Binding-site contacts:
Ligand atom N2 contacts residue ASN42 of chain 1.B at 4.3 Å.
Ligand atom C3 contacts residue ASN47 of chain 1.B at 3.8 Å.
Ligand atom C8 contacts residue ASN47 of chain 1.B at 4.2 Å.
Ligand atom C4 contacts residue ASN47 of chain 1.B at 4.3 Å.
Ligand atom O7 contacts residue SER49 of chain 1.B at 2.7 Å (h-bond).
Ligand atom C2 contacts residue ASN47 of chain 1.B at 2.5 Å.
Ligand atom C8 contacts residue ASN42 of chain 1.B at 4.5 Å.
Ligand atom C1 contacts residue ASN42 of chain 1.B at 4.5 Å.
Ligand atom C7 contacts residue SER49 of chain 1.B at 3.5 Å.
Ligand atom N2 contacts residue ASN47 of chain 1.B at 2.8 Å (h-bond).
Ligand atom C7 contacts residue ASN47 of chain 1.B at 3.1 Å.
Ligand atom C8 contacts residue SER48 of chain 1.B at 4.1 Å.
Ligand atom C8 contacts residue SER49 of chain 1.B at 3.9 Å.
Ligand atom C8 contacts residue VAL40 of chain 1.B at 3.9 Å (hydrophobic).
Ligand atom O7 contacts residue ASN47 of chain 1.B at 3.0 Å (h-bond).
Ligand atom O7 contacts residue SER48 of chain 1.B at 3.0 Å (h-bond).
Ligand atom C7 contacts residue SER48 of chain 1.B at 4.1 Å.
Ligand atom O5 contacts residue ASN47 of chain 1.B at 2.4 Å (h-bond).
Ligand atom C8 contacts residue GLU29 of chain 1.B at 3.7 Å.
Ligand atom C5 contacts residue ASN47 of chain 1.B at 3.7 Å.
Ligand atom C1 contacts residue ASN47 of chain 1.B at 1.4 Å.

A protein and the small-molecule ligand that binds it are described below.
Small molecule (SMILES): CC(=O)N[C@H]1[C@H](O[C@H]2[C@H](O)[C@@H](NC(C)=O)CO[C@@H]2CO)O[C@H](CO)[C@@H](O)[C@@H]1O

Sequence of chain 1.B:
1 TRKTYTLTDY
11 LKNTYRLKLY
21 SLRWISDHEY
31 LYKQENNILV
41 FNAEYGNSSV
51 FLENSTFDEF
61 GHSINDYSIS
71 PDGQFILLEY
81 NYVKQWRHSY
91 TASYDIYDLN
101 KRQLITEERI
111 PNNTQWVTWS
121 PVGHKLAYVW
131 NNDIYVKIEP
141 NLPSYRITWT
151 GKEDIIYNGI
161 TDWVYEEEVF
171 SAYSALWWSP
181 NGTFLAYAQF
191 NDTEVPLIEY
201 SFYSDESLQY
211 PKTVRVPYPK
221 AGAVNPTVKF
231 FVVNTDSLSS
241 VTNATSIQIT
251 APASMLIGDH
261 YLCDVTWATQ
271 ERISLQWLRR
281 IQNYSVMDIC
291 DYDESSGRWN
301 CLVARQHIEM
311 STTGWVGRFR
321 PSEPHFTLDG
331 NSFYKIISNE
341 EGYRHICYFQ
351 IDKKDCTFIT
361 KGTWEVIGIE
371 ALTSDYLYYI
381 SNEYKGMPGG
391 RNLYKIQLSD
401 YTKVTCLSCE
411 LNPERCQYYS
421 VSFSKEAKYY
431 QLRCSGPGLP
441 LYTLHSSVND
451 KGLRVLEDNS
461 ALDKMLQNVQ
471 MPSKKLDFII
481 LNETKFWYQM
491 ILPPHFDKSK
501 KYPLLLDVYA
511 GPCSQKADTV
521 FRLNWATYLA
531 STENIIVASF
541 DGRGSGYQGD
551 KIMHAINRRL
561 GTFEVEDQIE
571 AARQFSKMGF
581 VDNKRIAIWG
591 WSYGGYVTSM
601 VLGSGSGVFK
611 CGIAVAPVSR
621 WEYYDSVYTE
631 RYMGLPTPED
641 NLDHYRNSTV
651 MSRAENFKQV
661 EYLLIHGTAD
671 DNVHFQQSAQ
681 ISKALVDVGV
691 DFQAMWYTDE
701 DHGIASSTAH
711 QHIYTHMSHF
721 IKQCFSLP